Binding-site contacts:
Ligand atom O7 contacts residue ASN959 of chain 1.E at 4.0 Å.
Ligand atom C2 contacts residue ASN959 of chain 1.E at 3.1 Å.
Ligand atom C6 contacts residue PHE964 of chain 1.E at 3.7 Å (hydrophobic).
Ligand atom O6 contacts residue SER961 of chain 1.E at 4.3 Å.
Ligand atom C1 contacts residue ASN959 of chain 1.E at 1.9 Å.
Ligand atom O6 contacts residue ASN959 of chain 1.E at 3.9 Å.
Ligand atom C1 contacts residue SER961 of chain 1.E at 3.5 Å.
Ligand atom O6 contacts residue PHE964 of chain 1.E at 4.1 Å.
Ligand atom C7 contacts residue ASN959 of chain 1.E at 3.9 Å.
Ligand atom O5 contacts residue SER961 of chain 1.E at 3.1 Å (h-bond).
Ligand atom C6 contacts residue SER961 of chain 1.E at 3.3 Å.
Ligand atom N2 contacts residue ASN959 of chain 1.E at 3.4 Å (h-bond).
Ligand atom C3 contacts residue ASN959 of chain 1.E at 4.3 Å.
Ligand atom C5 contacts residue ASN959 of chain 1.E at 3.7 Å.
Ligand atom C4 contacts residue SER961 of chain 1.E at 4.4 Å.
Ligand atom O5 contacts residue ASN959 of chain 1.E at 2.4 Å (h-bond).
Ligand atom C5 contacts residue SER961 of chain 1.E at 3.0 Å.
Ligand atom C6 contacts residue ASN959 of chain 1.E at 4.1 Å.

The small molecule below binds the protein below.
Small molecule (SMILES): CC(=O)N[C@@H]1[C@@H](O)[C@H](O)[C@@H](CO)O[C@H]1O

Sequence of chain 1.E:
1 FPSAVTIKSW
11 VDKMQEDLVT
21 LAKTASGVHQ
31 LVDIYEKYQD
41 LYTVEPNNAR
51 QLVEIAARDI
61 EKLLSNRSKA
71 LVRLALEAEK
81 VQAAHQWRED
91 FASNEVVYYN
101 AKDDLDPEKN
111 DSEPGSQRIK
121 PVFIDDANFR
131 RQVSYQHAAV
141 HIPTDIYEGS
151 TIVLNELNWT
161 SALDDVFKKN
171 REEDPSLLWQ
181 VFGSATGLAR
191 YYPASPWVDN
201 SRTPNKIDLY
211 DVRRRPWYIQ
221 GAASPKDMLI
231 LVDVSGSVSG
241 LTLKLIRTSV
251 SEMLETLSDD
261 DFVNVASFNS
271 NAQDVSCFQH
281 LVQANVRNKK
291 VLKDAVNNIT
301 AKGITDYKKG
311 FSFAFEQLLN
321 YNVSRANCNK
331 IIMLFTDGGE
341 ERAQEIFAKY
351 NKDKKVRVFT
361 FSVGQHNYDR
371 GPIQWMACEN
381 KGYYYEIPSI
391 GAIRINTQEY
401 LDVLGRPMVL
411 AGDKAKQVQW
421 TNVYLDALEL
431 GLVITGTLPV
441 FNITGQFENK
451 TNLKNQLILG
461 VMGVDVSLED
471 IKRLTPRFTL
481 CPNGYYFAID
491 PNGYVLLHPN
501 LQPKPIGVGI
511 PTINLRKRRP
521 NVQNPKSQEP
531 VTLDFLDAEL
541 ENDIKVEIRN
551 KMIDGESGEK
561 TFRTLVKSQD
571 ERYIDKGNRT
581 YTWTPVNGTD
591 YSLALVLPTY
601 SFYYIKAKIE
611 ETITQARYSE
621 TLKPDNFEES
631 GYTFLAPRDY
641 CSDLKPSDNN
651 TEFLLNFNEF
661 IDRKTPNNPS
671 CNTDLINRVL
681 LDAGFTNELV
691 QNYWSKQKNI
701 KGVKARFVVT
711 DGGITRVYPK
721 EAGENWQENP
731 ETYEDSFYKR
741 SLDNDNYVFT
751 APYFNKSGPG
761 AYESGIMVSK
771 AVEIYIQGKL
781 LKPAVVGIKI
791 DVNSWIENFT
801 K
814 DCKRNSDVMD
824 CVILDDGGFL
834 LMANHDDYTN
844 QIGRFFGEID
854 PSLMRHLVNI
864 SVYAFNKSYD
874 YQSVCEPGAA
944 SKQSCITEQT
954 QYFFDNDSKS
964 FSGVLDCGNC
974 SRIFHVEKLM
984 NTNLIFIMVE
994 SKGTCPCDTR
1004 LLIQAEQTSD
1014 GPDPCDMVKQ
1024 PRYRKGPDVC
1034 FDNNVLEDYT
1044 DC